Sequence of chain 1.G:
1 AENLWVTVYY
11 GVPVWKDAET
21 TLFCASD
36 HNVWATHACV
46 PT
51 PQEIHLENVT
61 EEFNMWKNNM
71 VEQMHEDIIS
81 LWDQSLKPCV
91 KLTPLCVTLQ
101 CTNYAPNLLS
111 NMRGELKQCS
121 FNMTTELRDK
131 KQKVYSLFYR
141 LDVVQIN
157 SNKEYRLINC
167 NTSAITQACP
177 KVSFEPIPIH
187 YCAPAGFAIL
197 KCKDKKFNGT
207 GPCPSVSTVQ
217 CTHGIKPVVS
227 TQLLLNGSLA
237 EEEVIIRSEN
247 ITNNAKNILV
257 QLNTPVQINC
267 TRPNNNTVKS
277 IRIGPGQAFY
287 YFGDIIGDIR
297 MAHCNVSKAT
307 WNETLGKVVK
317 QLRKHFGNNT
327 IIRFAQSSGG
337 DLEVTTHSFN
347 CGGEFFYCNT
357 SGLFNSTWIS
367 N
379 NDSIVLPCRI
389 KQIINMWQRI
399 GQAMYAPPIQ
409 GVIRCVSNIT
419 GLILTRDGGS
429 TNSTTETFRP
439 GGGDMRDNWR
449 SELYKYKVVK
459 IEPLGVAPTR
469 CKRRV

The small molecule below binds the protein below.
Small molecule (SMILES): CC(=O)N[C@@H]1[C@@H](O)[C@H](O)[C@@H](CO)O[C@H]1O

Binding-site contacts:
Ligand atom O6 contacts residue GLU309 of chain 1.G at 3.7 Å.
Ligand atom O7 contacts residue LYS304 of chain 1.G at 3.9 Å.
Ligand atom C1 contacts residue ASN308 of chain 1.G at 1.4 Å.
Ligand atom C8 contacts residue ASN308 of chain 1.G at 4.2 Å.
Ligand atom O7 contacts residue ASN308 of chain 1.G at 3.3 Å.
Ligand atom C2 contacts residue ASN308 of chain 1.G at 2.5 Å.
Ligand atom C7 contacts residue LYS304 of chain 1.G at 4.3 Å.
Ligand atom C8 contacts residue LYS304 of chain 1.G at 4.1 Å.
Ligand atom N2 contacts residue ASN308 of chain 1.G at 2.7 Å (h-bond).
Ligand atom C6 contacts residue GLU309 of chain 1.G at 4.4 Å.
Ligand atom C7 contacts residue ASN308 of chain 1.G at 3.3 Å.
Ligand atom C3 contacts residue ASN308 of chain 1.G at 3.7 Å.
Ligand atom C5 contacts residue ASN308 of chain 1.G at 3.7 Å.
Ligand atom O5 contacts residue ASN308 of chain 1.G at 2.5 Å (h-bond).
Ligand atom C4 contacts residue ASN308 of chain 1.G at 4.3 Å.